This small molecule binds to this protein.
Small molecule (SMILES): CCOc1ccc2cc(-c3nn(CC4CCN(C)CC4)c4ncnc(N)c34)ccc2c1

Sequence of chain 1.A:
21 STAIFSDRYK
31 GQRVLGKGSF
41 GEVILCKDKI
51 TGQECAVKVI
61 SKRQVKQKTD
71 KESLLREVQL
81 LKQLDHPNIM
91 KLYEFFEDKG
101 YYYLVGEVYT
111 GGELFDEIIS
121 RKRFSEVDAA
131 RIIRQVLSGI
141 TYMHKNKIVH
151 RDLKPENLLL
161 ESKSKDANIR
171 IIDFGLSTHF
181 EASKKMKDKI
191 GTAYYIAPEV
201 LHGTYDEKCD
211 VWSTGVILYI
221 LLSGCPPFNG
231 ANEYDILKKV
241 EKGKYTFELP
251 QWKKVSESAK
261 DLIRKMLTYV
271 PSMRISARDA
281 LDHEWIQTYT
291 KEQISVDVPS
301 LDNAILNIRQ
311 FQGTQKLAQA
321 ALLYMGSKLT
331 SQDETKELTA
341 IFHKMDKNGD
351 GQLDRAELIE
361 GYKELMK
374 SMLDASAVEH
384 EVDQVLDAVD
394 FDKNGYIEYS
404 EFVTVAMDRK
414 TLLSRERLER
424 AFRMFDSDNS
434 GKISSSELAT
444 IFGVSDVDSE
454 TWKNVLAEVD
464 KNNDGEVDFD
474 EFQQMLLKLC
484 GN

Binding-site contacts:
Ligand atom CAF contacts residue ALA56 of chain 1.A at 3.7 Å (hydrophobic).
Ligand atom N1 contacts residue VAL108 of chain 1.A at 3.6 Å.
Ligand atom CAN contacts residue GLY38 of chain 1.A at 3.6 Å.
Ligand atom CAF contacts residue MET90 of chain 1.A at 3.3 Å (hydrophobic).
Ligand atom N1 contacts residue TYR109 of chain 1.A at 3.4 Å (h-bond).
Ligand atom CAO contacts residue GLU113 of chain 1.A at 3.5 Å.
Ligand atom CAD contacts residue LEU104 of chain 1.A at 3.5 Å (hydrophobic).
Ligand atom CAJ contacts residue MET90 of chain 1.A at 3.7 Å (hydrophobic).
Ligand atom CAU contacts residue MET90 of chain 1.A at 3.3 Å (hydrophobic).
Ligand atom C2 contacts residue TYR109 of chain 1.A at 3.4 Å (hydrophobic).
Ligand atom CAG contacts residue LYS58 of chain 1.A at 3.4 Å.
Ligand atom CAB contacts residue GLU113 of chain 1.A at 3.5 Å.
Ligand atom CAI contacts residue ASP173 of chain 1.A at 3.6 Å.
Ligand atom CAA contacts residue LEU104 of chain 1.A at 3.6 Å (hydrophobic).
Ligand atom CAG contacts residue ASP173 of chain 1.A at 3.0 Å.
Ligand atom CAB contacts residue LYS37 of chain 1.A at 3.8 Å.
Ligand atom CAI contacts residue MET90 of chain 1.A at 3.8 Å (hydrophobic).
Ligand atom C4 contacts residue VAL43 of chain 1.A at 3.7 Å (hydrophobic).
Ligand atom CAD contacts residue MET90 of chain 1.A at 3.0 Å (hydrophobic).
Ligand atom C5 contacts residue VAL43 of chain 1.A at 3.6 Å (hydrophobic).
Ligand atom CAA contacts residue LEU176 of chain 1.A at 3.4 Å (hydrophobic).
Ligand atom N1 contacts residue ALA56 of chain 1.A at 3.3 Å.
Ligand atom CAE contacts residue LYS58 of chain 1.A at 3.7 Å.
Ligand atom CAZ contacts residue MET90 of chain 1.A at 3.3 Å (hydrophobic).
Ligand atom C6 contacts residue ALA56 of chain 1.A at 3.1 Å (hydrophobic).
Ligand atom NBE contacts residue VAL43 of chain 1.A at 3.6 Å.
Ligand atom NBD contacts residue GLU113 of chain 1.A at 3.6 Å (salt-bridge).
Ligand atom CAY contacts residue ASP173 of chain 1.A at 3.8 Å.
Ligand atom CAY contacts residue MET90 of chain 1.A at 3.7 Å (hydrophobic).
Ligand atom CAU contacts residue LEU104 of chain 1.A at 3.6 Å (hydrophobic).
Ligand atom CAK contacts residue LEU104 of chain 1.A at 3.6 Å (hydrophobic).
Ligand atom NAC contacts residue GLU107 of chain 1.A at 2.9 Å (salt-bridge).
Ligand atom NAC contacts residue ALA56 of chain 1.A at 2.9 Å.
Ligand atom CAF contacts residue LEU104 of chain 1.A at 3.8 Å (hydrophobic).
Ligand atom CAX contacts residue VAL43 of chain 1.A at 3.4 Å (hydrophobic).
Ligand atom CAK contacts residue MET90 of chain 1.A at 3.6 Å (hydrophobic).
Ligand atom OAT contacts residue LEU92 of chain 1.A at 3.8 Å.
Ligand atom OAT contacts residue LEU104 of chain 1.A at 2.8 Å.
Ligand atom NAS contacts residue VAL43 of chain 1.A at 3.1 Å.
Ligand atom CAE contacts residue ILE172 of chain 1.A at 3.8 Å (hydrophobic).